Sequence of chain 1.C:
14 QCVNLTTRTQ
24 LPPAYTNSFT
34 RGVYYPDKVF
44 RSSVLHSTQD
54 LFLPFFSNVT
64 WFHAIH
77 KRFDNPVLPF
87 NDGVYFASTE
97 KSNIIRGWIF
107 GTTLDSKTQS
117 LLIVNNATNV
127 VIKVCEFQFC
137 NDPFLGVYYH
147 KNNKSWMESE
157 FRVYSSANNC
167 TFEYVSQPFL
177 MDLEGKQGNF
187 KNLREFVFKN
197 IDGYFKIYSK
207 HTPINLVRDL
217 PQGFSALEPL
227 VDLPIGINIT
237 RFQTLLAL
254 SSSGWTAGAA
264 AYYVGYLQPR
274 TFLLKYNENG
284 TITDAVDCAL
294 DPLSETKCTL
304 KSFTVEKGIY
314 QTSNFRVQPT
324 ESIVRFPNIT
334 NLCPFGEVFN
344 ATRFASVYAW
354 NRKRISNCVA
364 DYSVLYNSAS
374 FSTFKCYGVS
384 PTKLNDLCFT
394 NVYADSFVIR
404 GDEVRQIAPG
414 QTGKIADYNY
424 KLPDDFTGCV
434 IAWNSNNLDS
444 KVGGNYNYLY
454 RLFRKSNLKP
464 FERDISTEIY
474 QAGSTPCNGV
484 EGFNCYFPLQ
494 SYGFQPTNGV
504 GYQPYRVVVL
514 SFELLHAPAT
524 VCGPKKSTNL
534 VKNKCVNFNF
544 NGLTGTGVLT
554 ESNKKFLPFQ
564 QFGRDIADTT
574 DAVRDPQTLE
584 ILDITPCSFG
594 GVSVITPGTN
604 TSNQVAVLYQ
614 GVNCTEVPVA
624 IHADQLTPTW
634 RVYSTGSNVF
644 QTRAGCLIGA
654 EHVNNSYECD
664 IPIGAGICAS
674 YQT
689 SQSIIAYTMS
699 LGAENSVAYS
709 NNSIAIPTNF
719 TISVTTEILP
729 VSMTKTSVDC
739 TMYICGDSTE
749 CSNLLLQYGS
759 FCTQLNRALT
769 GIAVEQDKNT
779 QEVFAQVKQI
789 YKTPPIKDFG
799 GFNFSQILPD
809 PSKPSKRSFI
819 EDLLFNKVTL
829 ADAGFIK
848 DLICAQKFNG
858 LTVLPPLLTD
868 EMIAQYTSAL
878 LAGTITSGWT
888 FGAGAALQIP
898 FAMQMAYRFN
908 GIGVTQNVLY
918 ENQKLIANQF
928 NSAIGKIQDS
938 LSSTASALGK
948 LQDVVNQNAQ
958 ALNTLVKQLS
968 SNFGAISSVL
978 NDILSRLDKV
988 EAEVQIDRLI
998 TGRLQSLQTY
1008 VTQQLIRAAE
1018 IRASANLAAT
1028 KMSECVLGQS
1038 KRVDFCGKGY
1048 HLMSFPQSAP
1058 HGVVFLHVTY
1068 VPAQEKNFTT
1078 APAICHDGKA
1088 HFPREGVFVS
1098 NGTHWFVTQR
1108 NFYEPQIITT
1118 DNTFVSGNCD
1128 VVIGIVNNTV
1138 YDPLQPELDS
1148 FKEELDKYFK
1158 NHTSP

Binding-site contacts:
Ligand atom C1 contacts residue ASN282 of chain 1.A at 1.5 Å.
Ligand atom N2 contacts residue ASN282 of chain 1.A at 2.8 Å (h-bond).
Ligand atom O5 contacts residue ASN282 of chain 1.A at 2.5 Å (h-bond).
Ligand atom C5 contacts residue ASN282 of chain 1.A at 3.8 Å.
Ligand atom C2 contacts residue LYS558 of chain 1.C at 4.4 Å.
Ligand atom C7 contacts residue ASN282 of chain 1.A at 3.4 Å.
Ligand atom C1 contacts residue LYS558 of chain 1.C at 2.9 Å.
Ligand atom C8 contacts residue GLU281 of chain 1.A at 3.1 Å.
Ligand atom C2 contacts residue ASN282 of chain 1.A at 2.5 Å.
Ligand atom O7 contacts residue ASN282 of chain 1.A at 3.7 Å.
Ligand atom C6 contacts residue LYS558 of chain 1.C at 4.0 Å.
Ligand atom O7 contacts residue ASN280 of chain 1.A at 3.8 Å.
Ligand atom C4 contacts residue ASN282 of chain 1.A at 4.3 Å.
Ligand atom C3 contacts residue ASN282 of chain 1.A at 3.8 Å.
Ligand atom C7 contacts residue ASN280 of chain 1.A at 4.2 Å.
Ligand atom C8 contacts residue ASN282 of chain 1.A at 3.6 Å.
Ligand atom C5 contacts residue LYS558 of chain 1.C at 3.5 Å.
Ligand atom C8 contacts residue ASN280 of chain 1.A at 4.1 Å.
Ligand atom O5 contacts residue LYS558 of chain 1.C at 2.8 Å (salt-bridge).

The small molecule below binds the protein below.
Small molecule (SMILES): CC(=O)N[C@H]1[C@H](O[C@H]2[C@H](O)[C@@H](NC(C)=O)CO[C@@H]2CO)O[C@H](CO)[C@@H](O)[C@@H]1O

Sequence of chain 1.A:
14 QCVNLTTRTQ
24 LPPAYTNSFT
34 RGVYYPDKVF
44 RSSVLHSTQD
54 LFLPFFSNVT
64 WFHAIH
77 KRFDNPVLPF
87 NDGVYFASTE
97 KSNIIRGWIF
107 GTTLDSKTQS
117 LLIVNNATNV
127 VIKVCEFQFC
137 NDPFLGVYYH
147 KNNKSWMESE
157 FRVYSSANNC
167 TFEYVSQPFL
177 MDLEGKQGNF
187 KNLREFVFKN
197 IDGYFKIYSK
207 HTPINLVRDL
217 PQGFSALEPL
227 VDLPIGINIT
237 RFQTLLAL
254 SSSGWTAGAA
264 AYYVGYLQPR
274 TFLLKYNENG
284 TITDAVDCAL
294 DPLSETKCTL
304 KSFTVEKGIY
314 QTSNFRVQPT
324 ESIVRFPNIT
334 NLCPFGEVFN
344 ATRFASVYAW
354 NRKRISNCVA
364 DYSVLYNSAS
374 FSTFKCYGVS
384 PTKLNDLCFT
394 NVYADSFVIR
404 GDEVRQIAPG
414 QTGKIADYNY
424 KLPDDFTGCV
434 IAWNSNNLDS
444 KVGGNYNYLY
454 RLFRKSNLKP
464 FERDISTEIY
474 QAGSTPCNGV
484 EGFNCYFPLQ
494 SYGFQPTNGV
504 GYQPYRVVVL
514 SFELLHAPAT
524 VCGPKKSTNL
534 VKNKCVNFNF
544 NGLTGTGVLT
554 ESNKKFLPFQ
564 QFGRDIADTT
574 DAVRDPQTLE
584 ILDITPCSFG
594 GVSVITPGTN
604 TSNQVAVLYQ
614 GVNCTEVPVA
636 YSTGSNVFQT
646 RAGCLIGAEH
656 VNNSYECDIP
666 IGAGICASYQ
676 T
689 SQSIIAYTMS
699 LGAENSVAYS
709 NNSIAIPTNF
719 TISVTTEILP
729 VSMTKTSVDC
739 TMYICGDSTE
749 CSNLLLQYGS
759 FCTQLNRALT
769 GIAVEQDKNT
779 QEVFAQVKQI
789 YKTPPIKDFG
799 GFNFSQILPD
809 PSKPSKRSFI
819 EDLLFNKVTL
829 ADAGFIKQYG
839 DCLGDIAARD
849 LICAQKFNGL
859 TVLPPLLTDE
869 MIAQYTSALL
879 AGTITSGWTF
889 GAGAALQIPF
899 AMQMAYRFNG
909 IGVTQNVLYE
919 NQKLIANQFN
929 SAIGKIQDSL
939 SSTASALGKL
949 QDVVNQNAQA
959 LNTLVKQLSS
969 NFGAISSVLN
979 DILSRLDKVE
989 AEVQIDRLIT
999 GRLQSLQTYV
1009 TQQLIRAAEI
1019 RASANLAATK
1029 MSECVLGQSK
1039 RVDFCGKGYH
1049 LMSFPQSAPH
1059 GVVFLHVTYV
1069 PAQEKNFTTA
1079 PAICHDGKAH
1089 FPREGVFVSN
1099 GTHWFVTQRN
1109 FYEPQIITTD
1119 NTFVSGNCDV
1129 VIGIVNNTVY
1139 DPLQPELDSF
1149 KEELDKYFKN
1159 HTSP